Sequence of chain 1.A:
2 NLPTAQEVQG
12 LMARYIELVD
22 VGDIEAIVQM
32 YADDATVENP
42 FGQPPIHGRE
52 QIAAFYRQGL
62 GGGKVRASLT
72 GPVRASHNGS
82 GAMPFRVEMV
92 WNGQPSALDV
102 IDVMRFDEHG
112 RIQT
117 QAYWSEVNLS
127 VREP

The small molecule below binds the protein below.
Small molecule (SMILES): C[C@]12CCc3c(ccc4cc(O)ccc34)[C@@H]1CCC2=O

Binding-site contacts:
Ligand atom C2 contacts residue ASN40 of chain 1.A at 3.2 Å.
Ligand atom C11 contacts residue LEU99 of chain 1.A at 3.7 Å (hydrophobic).
Ligand atom C2 contacts residue ASP103 of chain 1.A at 3.9 Å.
Ligand atom C18 contacts residue VAL66 of chain 1.A at 3.9 Å (hydrophobic).
Ligand atom C12 contacts residue LEU99 of chain 1.A at 4.3 Å (hydrophobic).
Ligand atom C3 contacts residue ASN40 of chain 1.A at 3.4 Å.
Ligand atom C19 contacts residue VAL88 of chain 1.A at 4.1 Å (hydrophobic).
Ligand atom C16 contacts residue MET90 of chain 1.A at 4.0 Å (hydrophobic).
Ligand atom C2 contacts residue PHE86 of chain 1.A at 3.8 Å (hydrophobic).
Ligand atom O1 contacts residue ASN40 of chain 1.A at 4.3 Å.
Ligand atom C2 contacts residue ALA118 of chain 1.A at 4.2 Å (hydrophobic).
Ligand atom C10 contacts residue VAL101 of chain 1.A at 4.1 Å (hydrophobic).
Ligand atom O1 contacts residue ASP103 of chain 1.A at 2.5 Å (salt-bridge).
Ligand atom C18 contacts residue GLY60 of chain 1.A at 3.9 Å.
Ligand atom C6 contacts residue TYR16 of chain 1.A at 3.3 Å (hydrophobic).
Ligand atom C16 contacts residue LEU99 of chain 1.A at 4.2 Å (hydrophobic).
Ligand atom C1 contacts residue ASN40 of chain 1.A at 3.8 Å.
Ligand atom C10 contacts residue ASN40 of chain 1.A at 3.6 Å.
Ligand atom C13 contacts residue VAL88 of chain 1.A at 4.2 Å (hydrophobic).
Ligand atom C25 contacts residue MET90 of chain 1.A at 3.5 Å (hydrophobic).
Ligand atom C6 contacts residue VAL20 of chain 1.A at 4.2 Å (hydrophobic).
Ligand atom C11 contacts residue TRP120 of chain 1.A at 3.6 Å (hydrophobic).
Ligand atom C24 contacts residue MET90 of chain 1.A at 4.1 Å (hydrophobic).
Ligand atom C1 contacts residue ASP103 of chain 1.A at 3.6 Å.
Ligand atom C26 contacts residue MET90 of chain 1.A at 3.4 Å (hydrophobic).
Ligand atom C4 contacts residue ASN40 of chain 1.A at 4.1 Å.
Ligand atom O1 contacts residue PHE86 of chain 1.A at 3.8 Å.
Ligand atom O1 contacts residue TYR16 of chain 1.A at 2.6 Å (h-bond).
Ligand atom C5 contacts residue VAL20 of chain 1.A at 4.3 Å (hydrophobic).
Ligand atom C24 contacts residue TRP120 of chain 1.A at 3.9 Å (hydrophobic).
Ligand atom C10 contacts residue TRP120 of chain 1.A at 3.5 Å (hydrophobic).
Ligand atom C24 contacts residue LEU99 of chain 1.A at 3.8 Å (hydrophobic).
Ligand atom C1 contacts residue TYR16 of chain 1.A at 3.4 Å (hydrophobic).
Ligand atom C11 contacts residue ASN40 of chain 1.A at 4.2 Å.
Ligand atom C16 contacts residue VAL88 of chain 1.A at 4.3 Å (hydrophobic).
Ligand atom C19 contacts residue VAL66 of chain 1.A at 4.0 Å (hydrophobic).
Ligand atom C1 contacts residue PHE86 of chain 1.A at 3.9 Å (hydrophobic).
Ligand atom C18 contacts residue VAL88 of chain 1.A at 4.2 Å (hydrophobic).
Ligand atom C19 contacts residue LEU61 of chain 1.A at 4.0 Å (hydrophobic).
Ligand atom O26 contacts residue MET90 of chain 1.A at 3.1 Å.